Sequence of chain 1.B:
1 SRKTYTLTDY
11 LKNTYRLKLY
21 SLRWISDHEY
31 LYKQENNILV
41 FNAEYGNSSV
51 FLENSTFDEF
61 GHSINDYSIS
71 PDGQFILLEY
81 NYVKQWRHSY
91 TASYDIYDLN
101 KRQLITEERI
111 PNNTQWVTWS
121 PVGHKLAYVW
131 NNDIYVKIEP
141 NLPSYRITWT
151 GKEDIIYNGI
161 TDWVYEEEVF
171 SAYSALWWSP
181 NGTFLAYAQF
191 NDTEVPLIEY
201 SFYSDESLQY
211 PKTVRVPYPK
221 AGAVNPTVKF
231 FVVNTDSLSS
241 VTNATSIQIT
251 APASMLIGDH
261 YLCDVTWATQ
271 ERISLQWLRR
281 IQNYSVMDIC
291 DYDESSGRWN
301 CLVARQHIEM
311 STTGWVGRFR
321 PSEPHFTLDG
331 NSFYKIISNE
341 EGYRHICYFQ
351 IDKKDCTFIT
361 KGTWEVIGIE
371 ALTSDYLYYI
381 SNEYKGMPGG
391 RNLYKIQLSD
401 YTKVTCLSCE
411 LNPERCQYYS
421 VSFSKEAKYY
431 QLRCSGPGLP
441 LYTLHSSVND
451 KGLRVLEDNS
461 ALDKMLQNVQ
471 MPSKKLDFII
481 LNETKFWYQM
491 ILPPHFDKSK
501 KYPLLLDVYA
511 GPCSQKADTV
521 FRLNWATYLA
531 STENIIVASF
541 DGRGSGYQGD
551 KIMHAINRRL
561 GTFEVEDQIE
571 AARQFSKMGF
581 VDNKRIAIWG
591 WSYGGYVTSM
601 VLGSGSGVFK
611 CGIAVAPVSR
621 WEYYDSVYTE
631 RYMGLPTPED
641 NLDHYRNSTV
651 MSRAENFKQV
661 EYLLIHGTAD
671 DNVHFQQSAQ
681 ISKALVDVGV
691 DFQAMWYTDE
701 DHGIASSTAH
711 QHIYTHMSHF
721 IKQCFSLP

Binding-site contacts:
Ligand atom O5 contacts residue ASN47 of chain 1.B at 3.0 Å (h-bond).
Ligand atom C2 contacts residue ASN47 of chain 1.B at 2.9 Å.
Ligand atom C1 contacts residue ASN42 of chain 1.B at 3.8 Å.
Ligand atom O6 contacts residue NAG1 of chain 1.J at 3.8 Å.
Ligand atom N2 contacts residue ASN47 of chain 1.B at 3.1 Å (h-bond).
Ligand atom C5 contacts residue ASN47 of chain 1.B at 4.4 Å.
Ligand atom O3 contacts residue NAG1 of chain 1.J at 4.3 Å.
Ligand atom O7 contacts residue ASN47 of chain 1.B at 4.1 Å.
Ligand atom C4 contacts residue NAG1 of chain 1.J at 3.4 Å.
Ligand atom O7 contacts residue SER49 of chain 1.B at 2.8 Å.
Ligand atom C7 contacts residue SER49 of chain 1.B at 3.6 Å.
Ligand atom C8 contacts residue ASN47 of chain 1.B at 3.2 Å.
Ligand atom C8 contacts residue SER48 of chain 1.B at 3.5 Å.
Ligand atom O7 contacts residue SER48 of chain 1.B at 3.1 Å.
Ligand atom C6 contacts residue NAG1 of chain 1.J at 3.1 Å.
Ligand atom C5 contacts residue NAG1 of chain 1.J at 3.9 Å.
Ligand atom O7 contacts residue VAL40 of chain 1.B at 3.5 Å.
Ligand atom C7 contacts residue ASN47 of chain 1.B at 3.0 Å.
Ligand atom O4 contacts residue NAG1 of chain 1.J at 2.8 Å.
Ligand atom C7 contacts residue SER48 of chain 1.B at 3.7 Å.
Ligand atom C3 contacts residue ASN47 of chain 1.B at 4.4 Å.
Ligand atom C8 contacts residue SER49 of chain 1.B at 3.4 Å.
Ligand atom N2 contacts residue ASN42 of chain 1.B at 4.4 Å.
Ligand atom C1 contacts residue ASN47 of chain 1.B at 2.6 Å.

The small molecule below binds the protein below.
Small molecule (SMILES): CC(=O)N[C@@H]1[C@@H](O)[C@H](O)[C@@H](CO)O[C@H]1O